Sequence of chain 1.A:
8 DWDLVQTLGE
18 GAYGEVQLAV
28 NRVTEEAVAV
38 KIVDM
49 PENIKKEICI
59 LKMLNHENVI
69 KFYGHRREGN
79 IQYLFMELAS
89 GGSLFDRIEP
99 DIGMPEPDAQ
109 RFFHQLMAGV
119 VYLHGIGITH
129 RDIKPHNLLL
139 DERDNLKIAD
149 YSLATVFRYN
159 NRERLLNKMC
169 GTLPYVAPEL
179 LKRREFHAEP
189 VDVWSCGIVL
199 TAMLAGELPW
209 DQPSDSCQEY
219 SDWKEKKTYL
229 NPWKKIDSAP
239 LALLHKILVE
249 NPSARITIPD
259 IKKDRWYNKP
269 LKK

The protein below binds the small molecule below.
Small molecule (SMILES): CC(C)(O)C12CC(C1)N(c1cc(-n3ncc4ccc(-c5ccn[nH]5)cc43)ncn1)C2

Binding-site contacts:
Ligand atom N2 contacts residue LEU15 of chain 1.A at 3.9 Å.
Ligand atom C18 contacts residue LEU86 of chain 1.A at 3.9 Å (hydrophobic).
Ligand atom C19 contacts residue LEU137 of chain 1.A at 3.5 Å (hydrophobic).
Ligand atom N5 contacts residue ALA87 of chain 1.A at 3.4 Å (h-bond).
Ligand atom C18 contacts residue LEU137 of chain 1.A at 3.9 Å (hydrophobic).
Ligand atom C10 contacts residue LEU25 of chain 1.A at 3.8 Å (hydrophobic).
Ligand atom C3 contacts residue ASP148 of chain 1.A at 3.6 Å.
Ligand atom N6 contacts residue ALA87 of chain 1.A at 3.0 Å (h-bond).
Ligand atom N4 contacts residue GLY90 of chain 1.A at 3.9 Å.
Ligand atom C8 contacts residue LEU15 of chain 1.A at 3.9 Å (hydrophobic).
Ligand atom C contacts residue LEU137 of chain 1.A at 3.9 Å (hydrophobic).
Ligand atom C13 contacts residue GLN13 of chain 1.A at 3.4 Å.
Ligand atom C9 contacts residue ALA87 of chain 1.A at 3.0 Å (hydrophobic).
Ligand atom N contacts residue ASP148 of chain 1.A at 2.8 Å (salt-bridge).
Ligand atom C17 contacts residue LEU86 of chain 1.A at 3.9 Å (hydrophobic).
Ligand atom N5 contacts residue GLY90 of chain 1.A at 3.8 Å.
Ligand atom N1 contacts residue VAL23 of chain 1.A at 3.5 Å.
Ligand atom C17 contacts residue ALA87 of chain 1.A at 3.3 Å (hydrophobic).
Ligand atom N6 contacts residue LEU137 of chain 1.A at 3.9 Å.
Ligand atom C19 contacts residue ALA36 of chain 1.A at 3.5 Å (hydrophobic).
Ligand atom N1 contacts residue ASP148 of chain 1.A at 3.7 Å.
Ligand atom C4 contacts residue LEU137 of chain 1.A at 3.5 Å (hydrophobic).
Ligand atom C5 contacts residue LEU137 of chain 1.A at 3.2 Å (hydrophobic).
Ligand atom C18 contacts residue ALA87 of chain 1.A at 3.5 Å (hydrophobic).
Ligand atom C15 contacts residue SER88 of chain 1.A at 3.4 Å.
Ligand atom N contacts residue VAL23 of chain 1.A at 3.9 Å.
Ligand atom C3 contacts residue ASN135 of chain 1.A at 3.7 Å.
Ligand atom C7 contacts residue LEU15 of chain 1.A at 3.5 Å (hydrophobic).
Ligand atom C10 contacts residue LEU15 of chain 1.A at 3.8 Å (hydrophobic).
Ligand atom C contacts residue VAL23 of chain 1.A at 3.9 Å (hydrophobic).
Ligand atom N6 contacts residue LEU86 of chain 1.A at 3.8 Å.
Ligand atom N2 contacts residue LEU137 of chain 1.A at 3.5 Å.
Ligand atom N3 contacts residue LEU15 of chain 1.A at 3.7 Å.
Ligand atom C8 contacts residue ALA87 of chain 1.A at 3.6 Å (hydrophobic).
Ligand atom C18 contacts residue GLU85 of chain 1.A at 3.2 Å.
Ligand atom C8 contacts residue GLY90 of chain 1.A at 3.8 Å.
Ligand atom C9 contacts residue LEU86 of chain 1.A at 3.9 Å (hydrophobic).
Ligand atom C20 contacts residue ALA36 of chain 1.A at 3.9 Å (hydrophobic).
Ligand atom C15 contacts residue ALA87 of chain 1.A at 3.5 Å (hydrophobic).
Ligand atom C18 contacts residue ALA36 of chain 1.A at 3.4 Å (hydrophobic).